Binding-site contacts:
Ligand atom P contacts residue ZN1 of chain 1.CD at 2.9 Å.
Ligand atom C19 contacts residue ASP296 of chain 1.L at 3.7 Å.
Ligand atom O1 contacts residue THR405 of chain 1.L at 3.7 Å.
Ligand atom N contacts residue ASP316 of chain 1.L at 2.7 Å (salt-bridge).
Ligand atom C13 contacts residue ALA494 of chain 1.L at 3.3 Å (hydrophobic).
Ligand atom O4 contacts residue LYS291 of chain 1.L at 3.0 Å (salt-bridge).
Ligand atom O4 contacts residue ZN1 of chain 1.CD at 2.8 Å.
Ligand atom O4 contacts residue ASP296 of chain 1.L at 3.5 Å (salt-bridge).
Ligand atom P contacts residue LEU404 of chain 1.L at 3.8 Å.
Ligand atom N contacts residue LYS291 of chain 1.L at 3.6 Å.
Ligand atom C3 contacts residue ASN374 of chain 1.L at 3.1 Å.
Ligand atom C13 contacts residue PHE315 of chain 1.L at 3.6 Å (hydrophobic).
Ligand atom O3 contacts residue LYS303 of chain 1.L at 2.6 Å (salt-bridge).
Ligand atom C12 contacts residue MET309 of chain 1.L at 3.4 Å (hydrophobic).
Ligand atom N contacts residue MET313 of chain 1.L at 3.7 Å.
Ligand atom P contacts residue ZN1 of chain 1.BD at 3.1 Å.
Ligand atom C14 contacts residue ALA494 of chain 1.L at 3.6 Å (hydrophobic).
Ligand atom C12 contacts residue LEU409 of chain 1.L at 3.5 Å (hydrophobic).
Ligand atom O4 contacts residue GLU378 of chain 1.L at 3.3 Å (salt-bridge).
Ligand atom C19 contacts residue LYS303 of chain 1.L at 3.6 Å.
Ligand atom O1 contacts residue GLY406 of chain 1.L at 2.6 Å (h-bond).
Ligand atom C17 contacts residue LEU404 of chain 1.L at 2.9 Å (hydrophobic).
Ligand atom C10 contacts residue MET313 of chain 1.L at 3.6 Å (hydrophobic).
Ligand atom O4 contacts residue CO31 of chain 1.AD at 3.1 Å (h-bond).
Ligand atom C17 contacts residue CO31 of chain 1.AD at 3.6 Å.
Ligand atom O3 contacts residue ZN1 of chain 1.CD at 2.1 Å.
Ligand atom O4 contacts residue LEU404 of chain 1.L at 3.5 Å (h-bond).
Ligand atom N contacts residue ZN1 of chain 1.BD at 2.5 Å.
Ligand atom C14 contacts residue LEU409 of chain 1.L at 3.5 Å (hydrophobic).
Ligand atom P contacts residue ASP296 of chain 1.L at 3.6 Å.
Ligand atom C19 contacts residue ZN1 of chain 1.BD at 3.3 Å.
Ligand atom P contacts residue ASP376 of chain 1.L at 3.6 Å.
Ligand atom N contacts residue ASP296 of chain 1.L at 3.3 Å (salt-bridge).
Ligand atom O3 contacts residue ASP296 of chain 1.L at 3.1 Å (salt-bridge).
Ligand atom N contacts residue THR403 of chain 1.L at 3.7 Å.
Ligand atom O4 contacts residue ZN1 of chain 1.BD at 2.1 Å.
Ligand atom O3 contacts residue ASP376 of chain 1.L at 2.9 Å (salt-bridge).
Ligand atom C7 contacts residue CO31 of chain 1.AD at 3.8 Å.
Ligand atom P contacts residue LYS303 of chain 1.L at 3.7 Å.
Ligand atom O4 contacts residue ASP376 of chain 1.L at 3.5 Å (salt-bridge).

A protein and the small-molecule ligand that binds it are described below.
Small molecule (SMILES): N[C@H](CCc1ccccc1)[P](=O)(O)C[C@@H](Cc1ccccc1)C(=O)O

Sequence of chain 1.L:
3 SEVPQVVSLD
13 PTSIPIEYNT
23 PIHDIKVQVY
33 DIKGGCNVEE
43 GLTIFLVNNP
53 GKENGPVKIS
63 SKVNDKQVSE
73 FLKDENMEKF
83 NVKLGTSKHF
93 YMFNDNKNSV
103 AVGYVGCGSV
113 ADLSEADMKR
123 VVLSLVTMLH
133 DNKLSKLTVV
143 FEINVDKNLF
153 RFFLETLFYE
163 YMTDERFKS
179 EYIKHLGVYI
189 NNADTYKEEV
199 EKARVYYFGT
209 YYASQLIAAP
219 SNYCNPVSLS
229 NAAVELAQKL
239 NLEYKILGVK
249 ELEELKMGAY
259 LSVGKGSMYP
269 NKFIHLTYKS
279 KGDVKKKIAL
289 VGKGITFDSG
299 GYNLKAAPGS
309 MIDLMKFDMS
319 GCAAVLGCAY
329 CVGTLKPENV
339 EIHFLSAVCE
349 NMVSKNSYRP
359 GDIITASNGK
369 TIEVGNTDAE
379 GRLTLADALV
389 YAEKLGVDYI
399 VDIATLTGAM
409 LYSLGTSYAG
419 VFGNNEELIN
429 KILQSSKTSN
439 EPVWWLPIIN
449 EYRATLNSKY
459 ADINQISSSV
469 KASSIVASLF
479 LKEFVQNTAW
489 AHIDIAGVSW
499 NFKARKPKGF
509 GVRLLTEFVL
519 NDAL